A small-molecule ligand and the protein it binds are described below.
Small molecule (SMILES): Cc1cc(N)nc(C[C@@H]2CNC[C@@H]2OCCCCCc2ccccn2)c1

Sequence of chain 1.A:
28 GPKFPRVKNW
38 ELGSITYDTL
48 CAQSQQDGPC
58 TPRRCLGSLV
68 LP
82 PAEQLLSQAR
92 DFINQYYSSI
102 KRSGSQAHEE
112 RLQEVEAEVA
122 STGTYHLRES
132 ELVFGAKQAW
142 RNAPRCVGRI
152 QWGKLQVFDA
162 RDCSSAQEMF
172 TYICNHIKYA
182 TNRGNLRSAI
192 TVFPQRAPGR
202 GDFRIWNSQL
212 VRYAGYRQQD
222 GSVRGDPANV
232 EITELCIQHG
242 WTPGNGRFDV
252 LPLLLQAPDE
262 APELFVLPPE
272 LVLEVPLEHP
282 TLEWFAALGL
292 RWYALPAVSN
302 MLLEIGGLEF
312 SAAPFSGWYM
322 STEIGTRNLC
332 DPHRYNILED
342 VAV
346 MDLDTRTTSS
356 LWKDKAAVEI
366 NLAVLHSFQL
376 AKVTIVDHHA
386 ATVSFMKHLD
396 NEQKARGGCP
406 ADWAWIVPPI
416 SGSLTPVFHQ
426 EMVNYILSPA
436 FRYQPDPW

Binding-site contacts:
Ligand atom C23 contacts residue HEM1 of chain 1.C at 3.1 Å.
Ligand atom C5' contacts residue H4B1 of chain 1.D at 3.6 Å.
Ligand atom C03 contacts residue ASN301 of chain 1.A at 3.5 Å.
Ligand atom N1' contacts residue H4B1 of chain 1.D at 3.8 Å.
Ligand atom C06 contacts residue TYR438 of chain 1.A at 3.5 Å (hydrophobic).
Ligand atom C22 contacts residue HEM1 of chain 1.C at 3.5 Å.
Ligand atom C08 contacts residue HEM1 of chain 1.C at 3.9 Å.
Ligand atom C02 contacts residue TYR438 of chain 1.A at 3.2 Å (hydrophobic).
Ligand atom N21 contacts residue GLU324 of chain 1.A at 2.4 Å (salt-bridge).
Ligand atom C02 contacts residue HEM1 of chain 1.C at 3.2 Å.
Ligand atom C05 contacts residue TYR438 of chain 1.A at 3.8 Å (hydrophobic).
Ligand atom C25 contacts residue VAL299 of chain 1.A at 3.8 Å (hydrophobic).
Ligand atom N02 contacts residue TYR438 of chain 1.A at 3.7 Å.
Ligand atom C26 contacts residue PRO297 of chain 1.A at 4.0 Å (hydrophobic).
Ligand atom N02 contacts residue ASN301 of chain 1.A at 3.1 Å (h-bond).
Ligand atom C5' contacts residue TRP410 of chain 1.A at 3.8 Å (hydrophobic).
Ligand atom N01 contacts residue HEM1 of chain 1.C at 2.6 Å (h-bond).
Ligand atom N02 contacts residue HEM1 of chain 1.C at 3.0 Å (h-bond).
Ligand atom C22 contacts residue TRP319 of chain 1.A at 3.4 Å (hydrophobic).
Ligand atom C10 contacts residue HEM1 of chain 1.C at 3.9 Å.
Ligand atom C08 contacts residue TYR438 of chain 1.A at 3.5 Å (hydrophobic).
Ligand atom C24 contacts residue HEM1 of chain 1.C at 3.7 Å.
Ligand atom C13 contacts residue HEM1 of chain 1.C at 3.5 Å.
Ligand atom C14 contacts residue GLU324 of chain 1.A at 3.3 Å.
Ligand atom C13 contacts residue GLU324 of chain 1.A at 3.9 Å.
Ligand atom O09 contacts residue HEM1 of chain 1.C at 3.4 Å (h-bond).
Ligand atom C26 contacts residue GLU324 of chain 1.A at 3.3 Å.
Ligand atom C11 contacts residue HEM1 of chain 1.C at 3.3 Å.
Ligand atom C12 contacts residue GLN210 of chain 1.A at 4.0 Å.
Ligand atom C23 contacts residue TRP319 of chain 1.A at 3.5 Å (hydrophobic).
Ligand atom N02 contacts residue MET302 of chain 1.A at 3.4 Å.
Ligand atom C04 contacts residue TYR438 of chain 1.A at 3.7 Å (hydrophobic).
Ligand atom C03 contacts residue TYR438 of chain 1.A at 3.3 Å (hydrophobic).
Ligand atom C12 contacts residue HEM1 of chain 1.C at 3.8 Å.
Ligand atom C22 contacts residue GLU324 of chain 1.A at 3.2 Å.
Ligand atom C06 contacts residue HEM1 of chain 1.C at 3.6 Å.
Ligand atom N01 contacts residue TYR438 of chain 1.A at 3.3 Å.
Ligand atom C02 contacts residue ASN301 of chain 1.A at 3.9 Å.
Ligand atom C08 contacts residue TRP410 of chain 1.A at 3.8 Å (hydrophobic).
Ligand atom C08 contacts residue VAL67 of chain 1.A at 3.9 Å (hydrophobic).